Sequence of chain 1.B:
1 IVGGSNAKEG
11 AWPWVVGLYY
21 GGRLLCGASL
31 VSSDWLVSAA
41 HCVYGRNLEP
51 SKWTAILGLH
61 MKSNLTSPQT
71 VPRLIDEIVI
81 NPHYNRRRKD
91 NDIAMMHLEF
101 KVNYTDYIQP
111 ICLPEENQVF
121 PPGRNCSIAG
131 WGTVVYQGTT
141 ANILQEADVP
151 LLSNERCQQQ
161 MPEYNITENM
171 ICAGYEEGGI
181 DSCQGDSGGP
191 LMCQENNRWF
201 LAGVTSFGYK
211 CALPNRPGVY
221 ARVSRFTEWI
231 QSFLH

A small-molecule ligand and the protein it binds are described below.
Small molecule (SMILES): [H]/N=C(\N)Nc1ccc(C(=O)O)cc1

Binding-site contacts:
Ligand atom C contacts residue THR205 of chain 1.B at 3.1 Å.
Ligand atom C2 contacts residue CYS183 of chain 1.B at 4.2 Å (hydrophobic).
Ligand atom C18 contacts residue SER182 of chain 1.B at 3.1 Å.
Ligand atom N2 contacts residue GLY208 of chain 1.B at 4.1 Å.
Ligand atom C1 contacts residue THR205 of chain 1.B at 3.7 Å.
Ligand atom C18 contacts residue ASP181 of chain 1.B at 3.5 Å.
Ligand atom C18 contacts residue CYS211 of chain 1.B at 4.1 Å (hydrophobic).
Ligand atom C contacts residue SER187 of chain 1.B at 3.0 Å.
Ligand atom N4 contacts residue ASP181 of chain 1.B at 3.1 Å (salt-bridge).
Ligand atom C5 contacts residue THR205 of chain 1.B at 4.0 Å.
Ligand atom C5 contacts residue SER187 of chain 1.B at 2.6 Å.
Ligand atom C5 contacts residue CYS183 of chain 1.B at 3.6 Å (hydrophobic).
Ligand atom O contacts residue SER187 of chain 1.B at 2.3 Å (h-bond).
Ligand atom C4 contacts residue GLN184 of chain 1.B at 3.7 Å.
Ligand atom O contacts residue GLY185 of chain 1.B at 3.7 Å.
Ligand atom N2 contacts residue LYS210 of chain 1.B at 4.2 Å.
Ligand atom O contacts residue ASP186 of chain 1.B at 3.6 Å.
Ligand atom C contacts residue SER182 of chain 1.B at 4.2 Å.
Ligand atom C2 contacts residue SER182 of chain 1.B at 3.7 Å.
Ligand atom C4 contacts residue SER187 of chain 1.B at 3.8 Å.
Ligand atom N3 contacts residue ASP181 of chain 1.B at 3.0 Å (salt-bridge).
Ligand atom O contacts residue CYS183 of chain 1.B at 3.5 Å (h-bond).
Ligand atom N2 contacts residue SER182 of chain 1.B at 3.5 Å (h-bond).
Ligand atom C6 contacts residue SER187 of chain 1.B at 1.5 Å.
Ligand atom C1 contacts residue PHE207 of chain 1.B at 3.7 Å (hydrophobic).
Ligand atom C3 contacts residue CYS183 of chain 1.B at 3.7 Å (hydrophobic).
Ligand atom N2 contacts residue CYS211 of chain 1.B at 4.0 Å.
Ligand atom C6 contacts residue CYS183 of chain 1.B at 3.9 Å (hydrophobic).
Ligand atom C18 contacts residue LYS210 of chain 1.B at 3.8 Å.
Ligand atom N4 contacts residue SER182 of chain 1.B at 2.8 Å (h-bond).
Ligand atom C6 contacts residue THR205 of chain 1.B at 4.2 Å.
Ligand atom N3 contacts residue CYS211 of chain 1.B at 3.6 Å.
Ligand atom C1 contacts residue SER182 of chain 1.B at 3.7 Å.
Ligand atom N3 contacts residue SER182 of chain 1.B at 3.9 Å.
Ligand atom N3 contacts residue LYS210 of chain 1.B at 2.6 Å (salt-bridge).
Ligand atom O contacts residue GLN184 of chain 1.B at 3.9 Å.
Ligand atom N4 contacts residue GLY218 of chain 1.B at 3.7 Å.
Ligand atom C3 contacts residue GLN184 of chain 1.B at 3.7 Å.
Ligand atom C contacts residue PHE207 of chain 1.B at 4.2 Å (hydrophobic).
Ligand atom C4 contacts residue CYS183 of chain 1.B at 3.5 Å (hydrophobic).